Binding-site contacts:
Ligand atom CA contacts residue THR172 of chain 1.A at 4.0 Å.
Ligand atom C contacts residue THR172 of chain 1.A at 4.1 Å.
Ligand atom CD contacts residue HIS114 of chain 1.A at 4.0 Å.
Ligand atom CB contacts residue PHE119 of chain 1.A at 4.1 Å (hydrophobic).
Ligand atom C contacts residue PHE119 of chain 1.A at 4.0 Å (hydrophobic).
Ligand atom CA contacts residue GLN97 of chain 1.A at 3.6 Å.
Ligand atom OXT contacts residue LEU173 of chain 1.A at 4.0 Å.
Ligand atom OXT contacts residue THR172 of chain 1.A at 3.2 Å (h-bond).
Ligand atom CB contacts residue ASP116 of chain 1.A at 3.4 Å.
Ligand atom C contacts residue LEU173 of chain 1.A at 4.5 Å (hydrophobic).
Ligand atom N contacts residue LEU173 of chain 1.A at 4.3 Å.
Ligand atom C contacts residue TRP120 of chain 1.A at 4.0 Å (hydrophobic).
Ligand atom OD1 contacts residue HIS114 of chain 1.A at 3.6 Å (h-bond).
Ligand atom CG contacts residue HIS114 of chain 1.A at 3.6 Å.
Ligand atom CG contacts residue PHE119 of chain 1.A at 4.3 Å (hydrophobic).
Ligand atom CD contacts residue ASP116 of chain 1.A at 4.4 Å.
Ligand atom OXT contacts residue PHE119 of chain 1.A at 3.5 Å.
Ligand atom O contacts residue TRP120 of chain 1.A at 3.0 Å (h-bond).
Ligand atom C contacts residue GLN97 of chain 1.A at 3.8 Å.
Ligand atom CB contacts residue TRP120 of chain 1.A at 4.0 Å (hydrophobic).
Ligand atom CA contacts residue TRP120 of chain 1.A at 4.3 Å (hydrophobic).
Ligand atom O contacts residue ARG246 of chain 1.A at 2.8 Å (salt-bridge).
Ligand atom N contacts residue THR172 of chain 1.A at 2.9 Å (h-bond).
Ligand atom OD1 contacts residue HIS214 of chain 1.A at 4.5 Å.
Ligand atom CB contacts residue GLN97 of chain 1.A at 4.1 Å.
Ligand atom CG contacts residue ASP116 of chain 1.A at 2.9 Å.
Ligand atom O contacts residue GLN97 of chain 1.A at 2.9 Å (h-bond).
Ligand atom CD contacts residue THR172 of chain 1.A at 3.4 Å.
Ligand atom OD1 contacts residue LYS99 of chain 1.A at 3.8 Å.
Ligand atom OD1 contacts residue ASP116 of chain 1.A at 2.7 Å (salt-bridge).
Ligand atom CD contacts residue PHE119 of chain 1.A at 4.1 Å (hydrophobic).
Ligand atom O contacts residue PHE119 of chain 1.A at 4.0 Å.
Ligand atom OXT contacts residue ARG246 of chain 1.A at 2.9 Å (salt-bridge).
Ligand atom C contacts residue ARG246 of chain 1.A at 3.5 Å.
Ligand atom CD contacts residue LEU177 of chain 1.A at 4.2 Å (hydrophobic).

Sequence of chain 1.A:
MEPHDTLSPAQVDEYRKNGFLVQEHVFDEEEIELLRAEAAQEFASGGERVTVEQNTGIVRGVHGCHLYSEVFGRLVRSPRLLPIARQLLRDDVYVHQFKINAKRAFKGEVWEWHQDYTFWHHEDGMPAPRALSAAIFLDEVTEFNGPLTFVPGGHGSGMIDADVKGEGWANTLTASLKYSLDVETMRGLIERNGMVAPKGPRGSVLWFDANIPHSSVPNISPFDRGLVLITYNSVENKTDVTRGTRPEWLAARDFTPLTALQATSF

This small molecule binds to this protein.
Small molecule (SMILES): O=C(O)[C@@H]1C[C@@H](O)CN1